Sequence of chain 1.A:
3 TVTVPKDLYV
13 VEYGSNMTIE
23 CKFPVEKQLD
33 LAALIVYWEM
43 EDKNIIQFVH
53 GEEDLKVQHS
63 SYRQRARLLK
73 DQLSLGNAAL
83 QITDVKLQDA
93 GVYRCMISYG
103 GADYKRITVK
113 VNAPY

Binding-site contacts:
Ligand atom NE1 contacts residue GLN49 of chain 1.A at 3.3 Å (h-bond).
Ligand atom CZ2 contacts residue VAL51 of chain 1.A at 3.5 Å (hydrophobic).
Ligand atom O contacts residue TYR39 of chain 1.A at 3.4 Å (h-bond).
Ligand atom CD1 contacts residue GLN49 of chain 1.A at 3.4 Å.
Ligand atom O27 contacts residue ARG108 of chain 1.A at 2.7 Å (salt-bridge).
Ligand atom CD2 contacts residue GLN49 of chain 1.A at 3.5 Å.
Ligand atom CB contacts residue ARG96 of chain 1.A at 3.4 Å.
Ligand atom OH contacts residue MET98 of chain 1.A at 3.5 Å.
Ligand atom O contacts residue VAL51 of chain 1.A at 3.3 Å.
Ligand atom CE contacts residue TYR106 of chain 1.A at 3.4 Å (hydrophobic).
Ligand atom CE3 contacts residue TYR39 of chain 1.A at 3.5 Å (hydrophobic).
Ligand atom C contacts residue VAL59 of chain 1.A at 3.5 Å (hydrophobic).
Ligand atom CA contacts residue ASP56 of chain 1.A at 3.5 Å.
Ligand atom CG contacts residue ARG96 of chain 1.A at 3.4 Å.
Ligand atom CB contacts residue GLN49 of chain 1.A at 3.4 Å.
Ligand atom CB contacts residue ASP56 of chain 1.A at 3.3 Å.
Ligand atom C25 contacts residue ARG108 of chain 1.A at 3.5 Å.
Ligand atom CA contacts residue TYR39 of chain 1.A at 3.3 Å (hydrophobic).
Ligand atom CE2 contacts residue GLN49 of chain 1.A at 3.4 Å.
Ligand atom O contacts residue VAL59 of chain 1.A at 3.4 Å.
Ligand atom CG contacts residue GLN49 of chain 1.A at 3.5 Å.
Ligand atom C contacts residue TYR39 of chain 1.A at 3.4 Å (hydrophobic).
Ligand atom CD1 contacts residue ARG96 of chain 1.A at 3.3 Å.
Ligand atom CH2 contacts residue VAL51 of chain 1.A at 3.5 Å (hydrophobic).
Ligand atom O26 contacts residue ARG96 of chain 1.A at 3.0 Å (salt-bridge).
Ligand atom N contacts residue GLN49 of chain 1.A at 2.9 Å (h-bond).
Ligand atom O26 contacts residue ARG108 of chain 1.A at 3.1 Å (salt-bridge).
Ligand atom C contacts residue TYR39 of chain 1.A at 3.4 Å (hydrophobic).
Ligand atom N contacts residue TYR39 of chain 1.A at 3.4 Å (h-bond).
Ligand atom O contacts residue ASP56 of chain 1.A at 3.5 Å.
Ligand atom CZ3 contacts residue ARG96 of chain 1.A at 3.5 Å.
Ligand atom OH contacts residue ILE37 of chain 1.A at 3.6 Å.
Ligand atom O contacts residue VAL59 of chain 1.A at 3.5 Å.
Ligand atom O contacts residue GLN49 of chain 1.A at 2.8 Å (h-bond).
Ligand atom NG contacts residue ASP56 of chain 1.A at 2.7 Å (salt-bridge).
Ligand atom N contacts residue ASN46 of chain 1.A at 3.4 Å (h-bond).
Ligand atom O contacts residue ASN46 of chain 1.A at 2.9 Å (h-bond).
Ligand atom CD contacts residue TYR106 of chain 1.A at 3.4 Å (hydrophobic).
Ligand atom CM contacts residue TYR39 of chain 1.A at 3.5 Å (hydrophobic).
Ligand atom CD contacts residue MET98 of chain 1.A at 3.6 Å (hydrophobic).

The small molecule below binds the protein below.
Small molecule (SMILES): CCCC[C@H]1C(=O)N(C)[C@@H](CCCC)C(=O)N[C@@H](CC(C)C)C(=O)N[C@H](C(=O)NCC=O)CSCC(=O)N[C@@H](Cc2ccc(O)cc2)C(=O)N(C)[C@@H](C)C(=O)N[C@@H](CC(N)=O)C(=O)N2CCC[C@H]2C(=O)N[C@@H](CN)C(=O)N[C@@H](CC(C)C)C(=O)N2C[C@H](O)C[C@H]2C(=O)N[C@@H](CC2=CN=C3CC=CC=C23)C(=O)N[C@@H](CCN)C(=O)N[C@@H](Cc2cn(CC(=O)O)c3ccccc23)C(=O)N1C